Binding-site contacts:
Ligand atom BR contacts residue VAL51 of chain 1.A at 4.2 Å.
Ligand atom C contacts residue VAL51 of chain 1.A at 4.0 Å (hydrophobic).
Ligand atom N contacts residue MET4 of chain 1.A at 3.3 Å.
Ligand atom N contacts residue PRO56 of chain 1.A at 4.0 Å.
Ligand atom BR contacts residue MET4 of chain 1.A at 4.2 Å.
Ligand atom N1 contacts residue PRO56 of chain 1.A at 3.8 Å.
Ligand atom C contacts residue PRO56 of chain 1.A at 3.8 Å (hydrophobic).
Ligand atom N1 contacts residue MET4 of chain 1.A at 4.0 Å.
Ligand atom C contacts residue MET4 of chain 1.A at 3.4 Å (hydrophobic).
Ligand atom C4 contacts residue PRO56 of chain 1.A at 3.6 Å (hydrophobic).
Ligand atom N1 contacts residue VAL51 of chain 1.A at 3.9 Å.
Ligand atom O contacts residue PRO56 of chain 1.A at 3.0 Å (h-bond).
Ligand atom C contacts residue ALA50 of chain 1.A at 4.2 Å (hydrophobic).
Ligand atom C1 contacts residue MET4 of chain 1.A at 2.9 Å (hydrophobic).
Ligand atom BR contacts residue ALA50 of chain 1.A at 4.3 Å.
Ligand atom C1 contacts residue PRO56 of chain 1.A at 3.8 Å (hydrophobic).
Ligand atom C4 contacts residue LEU55 of chain 1.A at 4.2 Å (hydrophobic).
Ligand atom C3 contacts residue PRO56 of chain 1.A at 3.6 Å (hydrophobic).
Ligand atom C4 contacts residue VAL51 of chain 1.A at 3.5 Å (hydrophobic).
Ligand atom BR contacts residue ASN54 of chain 1.A at 3.7 Å.
Ligand atom C3 contacts residue MET4 of chain 1.A at 4.2 Å (hydrophobic).
Ligand atom N1 contacts residue LEU55 of chain 1.A at 4.5 Å.
Ligand atom N contacts residue VAL51 of chain 1.A at 4.4 Å.
Ligand atom C2 contacts residue MET4 of chain 1.A at 3.5 Å (hydrophobic).
Ligand atom C4 contacts residue MET4 of chain 1.A at 4.0 Å (hydrophobic).
Ligand atom BR contacts residue PRO56 of chain 1.A at 4.3 Å.
Ligand atom N1 contacts residue ALA50 of chain 1.A at 4.1 Å.
Ligand atom C4 contacts residue ALA50 of chain 1.A at 3.4 Å (hydrophobic).

Sequence of chain 1.A:
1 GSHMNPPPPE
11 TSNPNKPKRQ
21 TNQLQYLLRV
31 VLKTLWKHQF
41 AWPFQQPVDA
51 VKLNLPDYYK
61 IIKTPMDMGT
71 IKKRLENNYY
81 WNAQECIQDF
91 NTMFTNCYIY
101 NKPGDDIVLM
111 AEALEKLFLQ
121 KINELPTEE

This protein binds this small molecule.
Small molecule (SMILES): OCCn1cc(Br)cn1